Binding-site contacts:
Ligand atom C7 contacts residue SER587 of chain 1.C at 4.2 Å.
Ligand atom N2 contacts residue LYS586 of chain 1.C at 3.9 Å.
Ligand atom C4 contacts residue ASN618 of chain 1.C at 4.2 Å.
Ligand atom C6 contacts residue VAL589 of chain 1.C at 4.2 Å (hydrophobic).
Ligand atom C7 contacts residue LYS586 of chain 1.C at 3.5 Å.
Ligand atom C5 contacts residue ASN618 of chain 1.C at 3.6 Å.
Ligand atom O5 contacts residue ASN618 of chain 1.C at 2.3 Å (h-bond).
Ligand atom C7 contacts residue ASN618 of chain 1.C at 3.7 Å.
Ligand atom O7 contacts residue LYS586 of chain 1.C at 3.9 Å.
Ligand atom O7 contacts residue THR562 of chain 1.C at 4.1 Å.
Ligand atom C2 contacts residue ASN618 of chain 1.C at 2.5 Å.
Ligand atom C1 contacts residue SER587 of chain 1.C at 4.4 Å.
Ligand atom O7 contacts residue SER587 of chain 1.C at 3.4 Å (h-bond).
Ligand atom O7 contacts residue ASN618 of chain 1.C at 4.1 Å.
Ligand atom C3 contacts residue ASN618 of chain 1.C at 3.9 Å.
Ligand atom C8 contacts residue LYS586 of chain 1.C at 3.3 Å.
Ligand atom C1 contacts residue ASN618 of chain 1.C at 1.4 Å.
Ligand atom O5 contacts residue VAL589 of chain 1.C at 3.6 Å.
Ligand atom N2 contacts residue ASN618 of chain 1.C at 2.9 Å (h-bond).
Ligand atom O6 contacts residue VAL589 of chain 1.C at 4.1 Å.

This small molecule binds to this protein.
Small molecule (SMILES): CC(=O)N[C@@H]1[C@@H](O)[C@H](O)[C@@H](CO)O[C@H]1O

Sequence of chain 1.C:
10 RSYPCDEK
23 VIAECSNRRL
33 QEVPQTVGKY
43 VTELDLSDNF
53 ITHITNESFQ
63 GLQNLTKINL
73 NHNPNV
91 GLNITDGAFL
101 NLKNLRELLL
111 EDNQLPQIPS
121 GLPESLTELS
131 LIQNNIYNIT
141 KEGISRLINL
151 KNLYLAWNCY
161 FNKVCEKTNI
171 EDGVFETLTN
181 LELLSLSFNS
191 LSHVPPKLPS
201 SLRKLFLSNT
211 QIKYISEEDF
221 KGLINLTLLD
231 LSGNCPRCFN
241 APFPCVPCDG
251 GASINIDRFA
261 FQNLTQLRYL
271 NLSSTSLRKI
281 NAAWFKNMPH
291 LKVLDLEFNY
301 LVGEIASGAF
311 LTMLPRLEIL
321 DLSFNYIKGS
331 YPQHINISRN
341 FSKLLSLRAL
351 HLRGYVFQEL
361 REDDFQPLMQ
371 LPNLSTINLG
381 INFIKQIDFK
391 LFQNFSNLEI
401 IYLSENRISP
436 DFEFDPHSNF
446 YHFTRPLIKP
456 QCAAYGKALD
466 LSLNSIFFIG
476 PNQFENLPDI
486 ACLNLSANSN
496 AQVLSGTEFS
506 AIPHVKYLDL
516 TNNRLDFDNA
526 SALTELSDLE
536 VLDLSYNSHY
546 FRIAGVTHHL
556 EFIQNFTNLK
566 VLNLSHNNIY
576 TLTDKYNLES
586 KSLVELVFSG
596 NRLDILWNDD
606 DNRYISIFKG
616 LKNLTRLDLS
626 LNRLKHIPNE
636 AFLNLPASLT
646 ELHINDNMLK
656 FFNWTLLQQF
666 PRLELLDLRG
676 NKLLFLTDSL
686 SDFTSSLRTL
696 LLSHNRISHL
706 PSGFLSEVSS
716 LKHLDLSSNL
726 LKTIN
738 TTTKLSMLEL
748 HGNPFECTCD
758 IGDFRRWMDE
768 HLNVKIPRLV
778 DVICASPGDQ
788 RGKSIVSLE